Binding-site contacts:
Ligand atom O1A contacts residue ALA183 of chain 1.B at 3.4 Å.
Ligand atom C2B contacts residue ARG264 of chain 1.B at 3.5 Å.
Ligand atom O1B contacts residue GLU121 of chain 1.B at 3.5 Å (salt-bridge).
Ligand atom O4' contacts residue GLU121 of chain 1.B at 3.2 Å.
Ligand atom C2 contacts residue LEU184 of chain 1.B at 3.3 Å (hydrophobic).
Ligand atom O7' contacts residue LYS80 of chain 1.B at 2.8 Å (salt-bridge).
Ligand atom O6' contacts residue GLU121 of chain 1.B at 3.3 Å (salt-bridge).
Ligand atom C6' contacts residue THR119 of chain 1.B at 3.4 Å.
Ligand atom C6' contacts residue CYS120 of chain 1.B at 3.3 Å (hydrophobic).
Ligand atom C3' contacts residue LYS80 of chain 1.B at 3.4 Å.
Ligand atom N3 contacts residue PRO199 of chain 1.B at 2.9 Å (h-bond).
Ligand atom O4' contacts residue TYR143 of chain 1.B at 2.9 Å (h-bond).
Ligand atom C4' contacts residue NAD1 of chain 1.F at 3.2 Å.
Ligand atom O3B contacts residue GLN206 of chain 1.B at 3.3 Å (h-bond).
Ligand atom O2' contacts residue GLU267 of chain 1.B at 3.5 Å (salt-bridge).
Ligand atom O1B contacts residue ASN173 of chain 1.B at 3.2 Å (h-bond).
Ligand atom O3B contacts residue GLU267 of chain 1.B at 2.7 Å (salt-bridge).
Ligand atom O5B contacts residue ARG264 of chain 1.B at 3.5 Å (salt-bridge).
Ligand atom O3B contacts residue ARG208 of chain 1.B at 3.4 Å (salt-bridge).
Ligand atom O4' contacts residue THR119 of chain 1.B at 2.6 Å (h-bond).
Ligand atom O7' contacts residue ALA183 of chain 1.B at 3.5 Å.
Ligand atom O1B contacts residue ARG208 of chain 1.B at 3.1 Å (salt-bridge).
Ligand atom O2' contacts residue ARG264 of chain 1.B at 3.4 Å (salt-bridge).
Ligand atom O4 contacts residue PRO199 of chain 1.B at 3.5 Å.
Ligand atom O3' contacts residue LYS80 of chain 1.B at 2.6 Å (salt-bridge).
Ligand atom O1A contacts residue LEU184 of chain 1.B at 2.5 Å (h-bond).
Ligand atom O2B contacts residue ARG264 of chain 1.B at 2.5 Å (salt-bridge).
Ligand atom O2' contacts residue GLU201 of chain 1.B at 2.6 Å (salt-bridge).
Ligand atom N2' contacts residue LYS80 of chain 1.B at 3.4 Å (salt-bridge).
Ligand atom C2B contacts residue GLU201 of chain 1.B at 3.5 Å.
Ligand atom O2A contacts residue ARG264 of chain 1.B at 2.6 Å (salt-bridge).
Ligand atom O6' contacts residue CYS120 of chain 1.B at 2.9 Å (h-bond).
Ligand atom O5' contacts residue ASN173 of chain 1.B at 3.4 Å (h-bond).
Ligand atom O3' contacts residue TYR143 of chain 1.B at 3.0 Å (h-bond).
Ligand atom O3A contacts residue ASN173 of chain 1.B at 3.5 Å (h-bond).
Ligand atom N3 contacts residue LEU184 of chain 1.B at 3.4 Å.
Ligand atom O6' contacts residue ASN173 of chain 1.B at 2.9 Å (h-bond).
Ligand atom O2 contacts residue GLU201 of chain 1.B at 3.0 Å (salt-bridge).
Ligand atom O4B contacts residue VAL242 of chain 1.B at 3.4 Å.
Ligand atom O4 contacts residue ARG187 of chain 1.B at 3.1 Å (salt-bridge).

Sequence of chain 1.B:
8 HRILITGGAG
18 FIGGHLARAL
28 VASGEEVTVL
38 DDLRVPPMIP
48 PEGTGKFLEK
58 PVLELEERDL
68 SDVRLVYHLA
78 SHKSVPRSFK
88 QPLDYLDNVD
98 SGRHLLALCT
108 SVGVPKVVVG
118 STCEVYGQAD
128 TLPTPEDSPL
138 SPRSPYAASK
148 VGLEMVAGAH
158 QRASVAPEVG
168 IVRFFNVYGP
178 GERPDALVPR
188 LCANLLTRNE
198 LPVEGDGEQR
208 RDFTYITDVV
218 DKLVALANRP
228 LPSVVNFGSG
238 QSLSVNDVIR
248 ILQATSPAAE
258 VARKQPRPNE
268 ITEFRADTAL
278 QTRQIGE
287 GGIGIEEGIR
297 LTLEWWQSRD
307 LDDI

The protein below binds the small molecule below.
Small molecule (SMILES): CC(=O)N[C@H]1[C@@H](O[P](=O)(O)O[P](=O)(O)OC[C@H]2O[C@@H](n3ccc(=O)[nH]c3=O)[C@H](O)[C@@H]2O)O[C@H](CO)[C@@H](O)[C@@H]1O